The small molecule below binds the protein below.
Small molecule (SMILES): CC(=O)N[C@H]1[C@H](O[C@H]2[C@H](O)[C@@H](NC(C)=O)CO[C@@H]2CO)O[C@H](CO)[C@@H](O)[C@@H]1O

Binding-site contacts:
Ligand atom O7 contacts residue TYR166 of chain 1.C at 3.0 Å (h-bond).
Ligand atom C1 contacts residue TYR166 of chain 1.C at 3.9 Å (hydrophobic).
Ligand atom C3 contacts residue ASN149 of chain 1.C at 3.9 Å.
Ligand atom C5 contacts residue TYR166 of chain 1.C at 3.9 Å (hydrophobic).
Ligand atom C3 contacts residue TYR166 of chain 1.C at 3.9 Å (hydrophobic).
Ligand atom C8 contacts residue TYR166 of chain 1.C at 3.8 Å (hydrophobic).
Ligand atom O7 contacts residue ASN149 of chain 1.C at 3.2 Å (h-bond).
Ligand atom C4 contacts residue TYR166 of chain 1.C at 4.2 Å (hydrophobic).
Ligand atom O6 contacts residue TYR166 of chain 1.C at 3.8 Å.
Ligand atom N2 contacts residue TYR166 of chain 1.C at 4.4 Å.
Ligand atom O7 contacts residue VAL135 of chain 1.C at 3.7 Å.
Ligand atom C5 contacts residue ASN149 of chain 1.C at 3.8 Å.
Ligand atom C8 contacts residue ASP315 of chain 1.C at 3.5 Å.
Ligand atom C2 contacts residue ASN149 of chain 1.C at 2.6 Å.
Ligand atom C1 contacts residue ASN149 of chain 1.C at 1.5 Å.
Ligand atom C4 contacts residue ASN149 of chain 1.C at 4.4 Å.
Ligand atom O5 contacts residue TYR166 of chain 1.C at 4.2 Å.
Ligand atom N2 contacts residue THR136 of chain 1.C at 4.1 Å.
Ligand atom O7 contacts residue ASN134 of chain 1.C at 3.6 Å.
Ligand atom C7 contacts residue LEU168 of chain 1.C at 4.5 Å (hydrophobic).
Ligand atom C7 contacts residue TYR166 of chain 1.C at 3.7 Å (hydrophobic).
Ligand atom C7 contacts residue ASP315 of chain 1.C at 4.3 Å.
Ligand atom O7 contacts residue THR136 of chain 1.C at 3.0 Å (h-bond).
Ligand atom N2 contacts residue ASP315 of chain 1.C at 4.3 Å.
Ligand atom C8 contacts residue VAL135 of chain 1.C at 3.8 Å (hydrophobic).
Ligand atom C2 contacts residue TYR166 of chain 1.C at 4.3 Å (hydrophobic).
Ligand atom C8 contacts residue LEU168 of chain 1.C at 4.0 Å (hydrophobic).
Ligand atom C8 contacts residue THR136 of chain 1.C at 3.7 Å.
Ligand atom O6 contacts residue LYS164 of chain 1.C at 4.2 Å.
Ligand atom C8 contacts residue ASN149 of chain 1.C at 4.5 Å.
Ligand atom C7 contacts residue THR136 of chain 1.C at 3.3 Å.
Ligand atom O6 contacts residue SER151 of chain 1.C at 4.2 Å.
Ligand atom C7 contacts residue VAL135 of chain 1.C at 4.4 Å (hydrophobic).
Ligand atom O4 contacts residue TYR166 of chain 1.C at 3.5 Å (h-bond).
Ligand atom C6 contacts residue TYR166 of chain 1.C at 4.2 Å (hydrophobic).
Ligand atom N2 contacts residue ASN149 of chain 1.C at 3.0 Å (h-bond).
Ligand atom C7 contacts residue ASN149 of chain 1.C at 3.3 Å.
Ligand atom O5 contacts residue ASN149 of chain 1.C at 2.5 Å (h-bond).

Sequence of chain 1.C:
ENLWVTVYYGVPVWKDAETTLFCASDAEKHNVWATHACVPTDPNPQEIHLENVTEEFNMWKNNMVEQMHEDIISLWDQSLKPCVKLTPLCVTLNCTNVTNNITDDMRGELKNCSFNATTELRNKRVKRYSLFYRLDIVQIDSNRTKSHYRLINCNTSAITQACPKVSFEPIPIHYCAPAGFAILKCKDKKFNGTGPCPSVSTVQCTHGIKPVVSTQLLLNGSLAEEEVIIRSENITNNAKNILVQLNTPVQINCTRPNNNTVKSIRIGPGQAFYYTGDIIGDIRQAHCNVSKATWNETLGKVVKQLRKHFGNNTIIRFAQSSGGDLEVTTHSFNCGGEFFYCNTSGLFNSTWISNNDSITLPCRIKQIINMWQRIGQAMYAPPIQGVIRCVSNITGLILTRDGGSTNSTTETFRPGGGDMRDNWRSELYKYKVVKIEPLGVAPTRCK